Binding-site contacts:
Ligand atom C6 contacts residue ASN111 of chain 1.A at 3.7 Å.
Ligand atom O7 contacts residue GLY117 of chain 1.A at 3.7 Å.
Ligand atom O2 contacts residue TYR95 of chain 1.A at 3.6 Å.
Ligand atom C6 contacts residue GLY117 of chain 1.A at 3.8 Å.
Ligand atom C8 contacts residue ASN179 of chain 1.A at 3.8 Å.
Ligand atom C8 contacts residue PHE175 of chain 1.A at 3.6 Å (hydrophobic).
Ligand atom C6 contacts residue TYR95 of chain 1.A at 3.6 Å (hydrophobic).
Ligand atom O5 contacts residue PHE80 of chain 1.A at 3.8 Å.
Ligand atom O5 contacts residue ASN111 of chain 1.A at 3.6 Å.
Ligand atom C8 contacts residue ASN89 of chain 1.A at 3.7 Å.
Ligand atom O7 contacts residue ALA118 of chain 1.A at 3.3 Å (h-bond).
Ligand atom C2 contacts residue TYR95 of chain 1.A at 3.3 Å (hydrophobic).
Ligand atom C6 contacts residue ASN89 of chain 1.A at 3.7 Å.
Ligand atom C6 contacts residue ASN111 of chain 1.A at 3.4 Å.
Ligand atom C2 contacts residue TYR95 of chain 1.A at 3.4 Å (hydrophobic).
Ligand atom C7 contacts residue ASN89 of chain 1.A at 3.6 Å.
Ligand atom O7 contacts residue ALA116 of chain 1.A at 3.8 Å.
Ligand atom O7 contacts residue GLY77 of chain 1.A at 3.4 Å.
Ligand atom C2 contacts residue TYR65 of chain 1.A at 3.8 Å (hydrophobic).
Ligand atom O3 contacts residue TYR65 of chain 1.A at 3.6 Å (h-bond).
Ligand atom O7 contacts residue ASN107 of chain 1.A at 2.5 Å (h-bond).
Ligand atom C6 contacts residue TYR65 of chain 1.A at 3.6 Å (hydrophobic).
Ligand atom O7 contacts residue ASN89 of chain 1.A at 3.4 Å (h-bond).
Ligand atom C8 contacts residue ALA116 of chain 1.A at 3.3 Å (hydrophobic).
Ligand atom C3 contacts residue PHE80 of chain 1.A at 3.6 Å (hydrophobic).
Ligand atom O2 contacts residue ASN111 of chain 1.A at 3.8 Å.
Ligand atom O7 contacts residue SER74 of chain 1.A at 3.0 Å (h-bond).
Ligand atom O7 contacts residue PRO73 of chain 1.A at 3.7 Å.
Ligand atom C7 contacts residue ALA116 of chain 1.A at 3.6 Å (hydrophobic).
Ligand atom O2 contacts residue TYR95 of chain 1.A at 2.2 Å (h-bond).
Ligand atom O2 contacts residue TYR65 of chain 1.A at 2.7 Å (h-bond).
Ligand atom C6 contacts residue PHE99 of chain 1.A at 3.6 Å (hydrophobic).
Ligand atom C7 contacts residue ASN107 of chain 1.A at 3.4 Å.
Ligand atom O7 contacts residue ASN87 of chain 1.A at 3.4 Å (h-bond).
Ligand atom C8 contacts residue THR180 of chain 1.A at 3.8 Å.
Ligand atom O6 contacts residue ASN111 of chain 1.A at 2.6 Å (h-bond).
Ligand atom C4 contacts residue ASN111 of chain 1.A at 3.5 Å.
Ligand atom N4 contacts residue ASN179 of chain 1.A at 3.5 Å.
Ligand atom C6 contacts residue ASN179 of chain 1.A at 3.3 Å.
Ligand atom C6 contacts residue GLY77 of chain 1.A at 3.8 Å.

Sequence of chain 1.A:
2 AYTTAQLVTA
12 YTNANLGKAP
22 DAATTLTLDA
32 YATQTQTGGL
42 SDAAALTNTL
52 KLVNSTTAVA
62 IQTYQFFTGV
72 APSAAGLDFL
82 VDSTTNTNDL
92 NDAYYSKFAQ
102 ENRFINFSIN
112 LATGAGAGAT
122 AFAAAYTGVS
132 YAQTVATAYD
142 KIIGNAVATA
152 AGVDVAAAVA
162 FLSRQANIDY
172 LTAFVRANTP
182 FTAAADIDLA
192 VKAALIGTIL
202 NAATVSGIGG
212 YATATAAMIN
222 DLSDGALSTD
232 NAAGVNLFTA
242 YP

A protein and the small-molecule ligand that binds it are described below.
Small molecule (SMILES): CC(=O)N[C@H]1[C@H](O)[C@H](O)[C@@H](O[C@@H]2[C@H](O)[C@H](O[C@@H]3[C@H](O)[C@@H](O[C@@H]4[C@H](O)[C@@H](O[C@@H]5[C@H](O)[C@H](O[C@@H]6[C@H](O)[C@@H](O)O[C@H](C)[C@H]6NC(C)=O)O[C@H](CO)[C@H]5O)O[C@H](C)[C@H]4NC(C)=O)O[C@H](C)[C@H]3NC(C)=O)O[C@H](CO)[C@H]2O)O[C@@H]1C